A small-molecule ligand and the protein it binds are described below.
Small molecule (SMILES): CC(=O)N[C@@H]1[C@@H](O)[C@H](O)[C@@H](CO)O[C@H]1O

Binding-site contacts:
Ligand atom C3 contacts residue ASN1074 of chain 1.C at 3.8 Å.
Ligand atom C1 contacts residue ASN1074 of chain 1.C at 1.4 Å.
Ligand atom C4 contacts residue ASN1074 of chain 1.C at 4.2 Å.
Ligand atom O4 contacts residue ALA706 of chain 1.C at 4.2 Å.
Ligand atom C8 contacts residue GLU1072 of chain 1.C at 3.2 Å.
Ligand atom O6 contacts residue ALA706 of chain 1.C at 3.6 Å.
Ligand atom O7 contacts residue ASN1074 of chain 1.C at 4.5 Å.
Ligand atom C2 contacts residue ASN1074 of chain 1.C at 2.5 Å.
Ligand atom O5 contacts residue ASN1074 of chain 1.C at 2.3 Å (h-bond).
Ligand atom C5 contacts residue ALA706 of chain 1.C at 3.6 Å (hydrophobic).
Ligand atom C6 contacts residue ALA706 of chain 1.C at 3.7 Å (hydrophobic).
Ligand atom C5 contacts residue ASN1074 of chain 1.C at 3.6 Å.
Ligand atom O5 contacts residue GLN895 of chain 1.A at 4.5 Å.
Ligand atom C7 contacts residue ASN1074 of chain 1.C at 4.0 Å.
Ligand atom N2 contacts residue ASN1074 of chain 1.C at 3.0 Å (h-bond).
Ligand atom C1 contacts residue GLN895 of chain 1.A at 3.9 Å.

Sequence of chain 1.C:
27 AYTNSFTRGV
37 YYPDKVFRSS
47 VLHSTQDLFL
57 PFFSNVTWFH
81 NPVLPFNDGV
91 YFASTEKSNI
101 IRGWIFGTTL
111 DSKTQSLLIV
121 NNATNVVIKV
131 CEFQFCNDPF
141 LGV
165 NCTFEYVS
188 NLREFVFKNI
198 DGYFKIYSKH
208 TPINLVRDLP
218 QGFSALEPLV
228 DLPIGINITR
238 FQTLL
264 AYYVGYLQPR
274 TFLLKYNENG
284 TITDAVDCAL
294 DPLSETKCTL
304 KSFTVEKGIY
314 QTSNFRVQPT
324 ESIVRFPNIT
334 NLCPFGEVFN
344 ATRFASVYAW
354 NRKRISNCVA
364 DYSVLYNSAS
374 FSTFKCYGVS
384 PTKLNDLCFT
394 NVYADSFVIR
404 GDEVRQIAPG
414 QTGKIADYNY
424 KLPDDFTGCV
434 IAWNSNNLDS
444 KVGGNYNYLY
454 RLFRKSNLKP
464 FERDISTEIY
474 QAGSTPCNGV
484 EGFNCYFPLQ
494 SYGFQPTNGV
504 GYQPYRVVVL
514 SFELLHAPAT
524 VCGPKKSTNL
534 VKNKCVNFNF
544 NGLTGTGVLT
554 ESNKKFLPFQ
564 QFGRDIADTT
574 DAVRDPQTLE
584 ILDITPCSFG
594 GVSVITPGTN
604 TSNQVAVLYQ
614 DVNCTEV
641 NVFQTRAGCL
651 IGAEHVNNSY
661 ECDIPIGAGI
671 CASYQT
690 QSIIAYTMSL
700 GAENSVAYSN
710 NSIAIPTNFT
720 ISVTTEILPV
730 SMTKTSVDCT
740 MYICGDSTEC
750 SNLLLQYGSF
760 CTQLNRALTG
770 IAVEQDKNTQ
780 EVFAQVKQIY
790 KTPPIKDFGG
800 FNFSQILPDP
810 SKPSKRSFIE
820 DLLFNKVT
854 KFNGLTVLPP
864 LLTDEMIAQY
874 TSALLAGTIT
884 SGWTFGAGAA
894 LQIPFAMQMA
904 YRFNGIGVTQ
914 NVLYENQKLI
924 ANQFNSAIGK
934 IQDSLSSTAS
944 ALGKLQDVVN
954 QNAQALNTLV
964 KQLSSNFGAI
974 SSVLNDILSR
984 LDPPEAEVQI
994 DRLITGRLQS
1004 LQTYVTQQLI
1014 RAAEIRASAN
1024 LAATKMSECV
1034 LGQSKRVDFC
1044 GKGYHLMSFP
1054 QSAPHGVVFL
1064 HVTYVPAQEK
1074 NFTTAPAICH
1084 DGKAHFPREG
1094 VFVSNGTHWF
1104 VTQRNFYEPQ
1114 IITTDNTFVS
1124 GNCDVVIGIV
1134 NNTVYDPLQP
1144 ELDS

Sequence of chain 1.A:
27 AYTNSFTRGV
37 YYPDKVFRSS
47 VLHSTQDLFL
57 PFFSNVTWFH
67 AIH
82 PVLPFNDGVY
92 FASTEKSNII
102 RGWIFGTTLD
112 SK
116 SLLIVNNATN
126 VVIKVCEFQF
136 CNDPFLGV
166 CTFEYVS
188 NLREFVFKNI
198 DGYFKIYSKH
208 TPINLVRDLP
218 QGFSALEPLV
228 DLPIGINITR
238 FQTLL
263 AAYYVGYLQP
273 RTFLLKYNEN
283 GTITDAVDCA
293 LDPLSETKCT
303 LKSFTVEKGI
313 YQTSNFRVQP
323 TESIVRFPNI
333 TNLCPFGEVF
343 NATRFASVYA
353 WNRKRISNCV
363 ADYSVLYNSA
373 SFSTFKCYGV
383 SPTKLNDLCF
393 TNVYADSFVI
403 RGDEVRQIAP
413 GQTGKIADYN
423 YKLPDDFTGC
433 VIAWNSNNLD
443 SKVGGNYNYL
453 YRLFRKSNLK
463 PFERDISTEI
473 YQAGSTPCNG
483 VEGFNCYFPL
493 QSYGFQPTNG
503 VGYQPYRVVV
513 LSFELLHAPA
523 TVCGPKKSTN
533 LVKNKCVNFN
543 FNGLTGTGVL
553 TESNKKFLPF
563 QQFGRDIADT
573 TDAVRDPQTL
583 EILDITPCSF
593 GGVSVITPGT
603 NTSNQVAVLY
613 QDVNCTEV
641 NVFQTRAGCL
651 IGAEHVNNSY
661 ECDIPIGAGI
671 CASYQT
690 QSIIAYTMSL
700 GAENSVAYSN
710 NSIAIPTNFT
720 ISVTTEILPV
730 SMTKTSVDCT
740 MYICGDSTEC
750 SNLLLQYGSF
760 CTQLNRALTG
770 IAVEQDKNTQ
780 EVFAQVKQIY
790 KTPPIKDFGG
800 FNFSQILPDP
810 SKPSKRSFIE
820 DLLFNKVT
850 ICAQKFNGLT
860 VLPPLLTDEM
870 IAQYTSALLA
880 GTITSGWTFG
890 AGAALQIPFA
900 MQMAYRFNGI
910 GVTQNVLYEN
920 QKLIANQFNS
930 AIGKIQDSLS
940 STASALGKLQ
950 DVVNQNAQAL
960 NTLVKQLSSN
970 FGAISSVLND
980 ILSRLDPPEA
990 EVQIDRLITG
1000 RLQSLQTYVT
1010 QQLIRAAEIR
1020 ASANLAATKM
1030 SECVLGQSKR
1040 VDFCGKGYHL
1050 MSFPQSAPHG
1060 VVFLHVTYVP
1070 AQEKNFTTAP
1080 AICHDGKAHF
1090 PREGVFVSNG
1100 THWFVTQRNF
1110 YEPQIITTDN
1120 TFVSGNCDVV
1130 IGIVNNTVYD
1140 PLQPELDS